Binding-site contacts:
Ligand atom O3 contacts residue SER234 of chain 1.D at 2.8 Å (h-bond).
Ligand atom C8 contacts residue TRP196 of chain 1.D at 3.8 Å (hydrophobic).
Ligand atom C2 contacts residue ASN106 of chain 1.A at 2.5 Å.
Ligand atom C6 contacts residue TYR134 of chain 1.A at 4.1 Å (hydrophobic).
Ligand atom C7 contacts residue ASN106 of chain 1.A at 3.7 Å.
Ligand atom O6 contacts residue PHE233 of chain 1.D at 4.4 Å.
Ligand atom C7 contacts residue TRP196 of chain 1.D at 4.0 Å (hydrophobic).
Ligand atom C4 contacts residue ARG235 of chain 1.D at 4.3 Å.
Ligand atom C4 contacts residue ASN106 of chain 1.A at 4.2 Å.
Ligand atom C3 contacts residue ASN106 of chain 1.A at 3.8 Å.
Ligand atom O4 contacts residue ARG235 of chain 1.D at 3.6 Å.
Ligand atom C4 contacts residue SER234 of chain 1.D at 4.3 Å.
Ligand atom O4 contacts residue SER234 of chain 1.D at 3.4 Å.
Ligand atom O5 contacts residue ASN106 of chain 1.A at 2.4 Å (h-bond).
Ligand atom C1 contacts residue SER108 of chain 1.A at 4.1 Å.
Ligand atom C4 contacts residue PHE233 of chain 1.D at 3.8 Å (hydrophobic).
Ligand atom C3 contacts residue SER234 of chain 1.D at 4.0 Å.
Ligand atom O7 contacts residue TRP196 of chain 1.D at 3.3 Å (h-bond).
Ligand atom C5 contacts residue TYR134 of chain 1.A at 3.8 Å (hydrophobic).
Ligand atom O3 contacts residue ARG235 of chain 1.D at 3.9 Å.
Ligand atom C8 contacts residue ASN106 of chain 1.A at 3.7 Å.
Ligand atom O5 contacts residue TYR134 of chain 1.A at 2.8 Å (h-bond).
Ligand atom N2 contacts residue SER108 of chain 1.A at 4.2 Å.
Ligand atom C3 contacts residue ARG235 of chain 1.D at 3.8 Å.
Ligand atom N2 contacts residue ASN106 of chain 1.A at 2.7 Å (h-bond).
Ligand atom C1 contacts residue ASN106 of chain 1.A at 1.4 Å.
Ligand atom C3 contacts residue PHE233 of chain 1.D at 4.4 Å (hydrophobic).
Ligand atom O4 contacts residue PHE233 of chain 1.D at 2.7 Å (h-bond).
Ligand atom C1 contacts residue TYR134 of chain 1.A at 3.2 Å (hydrophobic).
Ligand atom C5 contacts residue ASN106 of chain 1.A at 3.6 Å.
Ligand atom O7 contacts residue SER234 of chain 1.D at 4.3 Å.
Ligand atom O3 contacts residue PHE233 of chain 1.D at 3.9 Å.

A small-molecule ligand and the protein it binds are described below.
Small molecule (SMILES): CC(=O)N[C@@H]1[C@@H](O)[C@H](O)[C@@H](CO)O[C@H]1O

Sequence of chain 1.A:
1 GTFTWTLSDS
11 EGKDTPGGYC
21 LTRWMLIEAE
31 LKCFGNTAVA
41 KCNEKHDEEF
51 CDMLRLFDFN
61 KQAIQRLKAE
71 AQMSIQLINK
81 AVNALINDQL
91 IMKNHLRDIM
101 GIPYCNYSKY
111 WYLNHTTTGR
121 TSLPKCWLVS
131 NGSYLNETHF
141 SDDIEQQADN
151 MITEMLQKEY

Sequence of chain 1.D:
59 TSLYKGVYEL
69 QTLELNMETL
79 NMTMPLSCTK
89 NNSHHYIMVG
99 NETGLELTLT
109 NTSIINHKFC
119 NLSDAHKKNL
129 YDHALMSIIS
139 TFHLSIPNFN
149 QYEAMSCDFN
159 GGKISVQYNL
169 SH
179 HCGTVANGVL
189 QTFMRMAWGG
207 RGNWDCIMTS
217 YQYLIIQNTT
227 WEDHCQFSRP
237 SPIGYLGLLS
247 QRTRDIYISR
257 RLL